A protein and the small-molecule ligand that binds it are described below.
Small molecule (SMILES): O=C(Cc1ccc(I)cc1)NC[PH](=O)O

Binding-site contacts:
Ligand atom C5' contacts residue GLY320 of chain 1.A at 3.7 Å.
Ligand atom O2P contacts residue SER64 of chain 1.A at 2.3 Å (h-bond).
Ligand atom N contacts residue SER318 of chain 1.A at 2.7 Å (h-bond).
Ligand atom O1 contacts residue GLN120 of chain 1.A at 3.2 Å (h-bond).
Ligand atom C1' contacts residue SER318 of chain 1.A at 4.1 Å.
Ligand atom C1 contacts residue GLN120 of chain 1.A at 4.4 Å.
Ligand atom N contacts residue SER64 of chain 1.A at 3.3 Å (h-bond).
Ligand atom O1P contacts residue TYR150 of chain 1.A at 3.4 Å (h-bond).
Ligand atom C2 contacts residue SER318 of chain 1.A at 3.7 Å.
Ligand atom O1 contacts residue SER64 of chain 1.A at 4.4 Å.
Ligand atom C4' contacts residue GLY320 of chain 1.A at 3.8 Å.
Ligand atom C1 contacts residue ASN152 of chain 1.A at 4.3 Å.
Ligand atom I contacts residue GLY320 of chain 1.A at 3.9 Å.
Ligand atom C contacts residue SER64 of chain 1.A at 2.8 Å.
Ligand atom C6' contacts residue THR319 of chain 1.A at 4.0 Å.
Ligand atom O1P contacts residue GLY317 of chain 1.A at 4.3 Å.
Ligand atom O1P contacts residue THR316 of chain 1.A at 4.0 Å.
Ligand atom C6' contacts residue TYR221 of chain 1.A at 4.3 Å (hydrophobic).
Ligand atom P contacts residue GLY317 of chain 1.A at 4.1 Å.
Ligand atom P contacts residue TYR150 of chain 1.A at 3.7 Å.
Ligand atom C2 contacts residue TYR221 of chain 1.A at 4.0 Å (hydrophobic).
Ligand atom P contacts residue SER318 of chain 1.A at 3.8 Å.
Ligand atom O1 contacts residue ASN152 of chain 1.A at 3.3 Å (h-bond).
Ligand atom C6' contacts residue GLY320 of chain 1.A at 4.3 Å.
Ligand atom O1P contacts residue SER64 of chain 1.A at 2.7 Å (h-bond).
Ligand atom C5' contacts residue THR319 of chain 1.A at 4.2 Å.
Ligand atom C2' contacts residue GLN120 of chain 1.A at 4.2 Å.
Ligand atom I contacts residue ARG204 of chain 1.A at 4.0 Å.
Ligand atom C1 contacts residue SER318 of chain 1.A at 3.4 Å.
Ligand atom O2P contacts residue THR316 of chain 1.A at 4.0 Å.
Ligand atom C2 contacts residue ASN152 of chain 1.A at 4.2 Å.
Ligand atom O2P contacts residue GLY317 of chain 1.A at 2.7 Å.
Ligand atom C6' contacts residue SER318 of chain 1.A at 4.4 Å.
Ligand atom C1 contacts residue SER64 of chain 1.A at 4.0 Å.
Ligand atom C contacts residue SER318 of chain 1.A at 3.5 Å.
Ligand atom O1P contacts residue LYS315 of chain 1.A at 4.3 Å.
Ligand atom C2 contacts residue GLN120 of chain 1.A at 4.3 Å.
Ligand atom P contacts residue SER64 of chain 1.A at 1.6 Å.
Ligand atom O2P contacts residue GLY63 of chain 1.A at 4.1 Å.
Ligand atom O2P contacts residue SER318 of chain 1.A at 2.3 Å (h-bond).

Sequence of chain 1.A:
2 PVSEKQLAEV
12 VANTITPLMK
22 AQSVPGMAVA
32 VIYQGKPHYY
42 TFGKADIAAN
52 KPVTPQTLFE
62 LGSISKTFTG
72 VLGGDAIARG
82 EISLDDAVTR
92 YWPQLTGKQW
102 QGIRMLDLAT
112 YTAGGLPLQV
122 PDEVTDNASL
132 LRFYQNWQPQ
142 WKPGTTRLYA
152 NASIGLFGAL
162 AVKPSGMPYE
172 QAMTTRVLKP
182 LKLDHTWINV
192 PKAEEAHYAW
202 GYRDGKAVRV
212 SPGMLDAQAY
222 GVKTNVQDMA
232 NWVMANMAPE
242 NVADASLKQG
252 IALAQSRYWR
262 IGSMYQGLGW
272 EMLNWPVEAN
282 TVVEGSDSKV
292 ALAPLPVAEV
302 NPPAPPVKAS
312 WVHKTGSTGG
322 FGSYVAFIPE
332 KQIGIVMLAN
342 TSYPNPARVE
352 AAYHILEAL